Binding-site contacts:
Ligand atom C16 contacts residue ALA75 of chain 1.B at 3.9 Å (hydrophobic).
Ligand atom C9 contacts residue SER73 of chain 1.B at 3.7 Å.
Ligand atom C7 contacts residue LEU21 of chain 1.B at 3.9 Å (hydrophobic).
Ligand atom C1 contacts residue TYR52 of chain 1.B at 3.4 Å (hydrophobic).
Ligand atom O1 contacts residue ARG48 of chain 1.B at 2.5 Å (salt-bridge).
Ligand atom O1 contacts residue GLN74 of chain 1.B at 2.8 Å (h-bond).
Ligand atom C10 contacts residue TYR52 of chain 1.B at 3.6 Å (hydrophobic).
Ligand atom C9 contacts residue GLN74 of chain 1.B at 3.4 Å.
Ligand atom C14 contacts residue VAL27 of chain 1.B at 4.0 Å (hydrophobic).
Ligand atom N1 contacts residue TYR52 of chain 1.B at 4.0 Å.
Ligand atom O3 contacts residue TYR52 of chain 1.B at 2.6 Å (h-bond).
Ligand atom O3 contacts residue LEU30 of chain 1.B at 3.4 Å.
Ligand atom C1 contacts residue ARG48 of chain 1.B at 3.3 Å.
Ligand atom C6 contacts residue PHE43 of chain 1.B at 3.7 Å (hydrophobic).
Ligand atom C3 contacts residue ARG48 of chain 1.B at 3.2 Å.
Ligand atom C2 contacts residue TYR52 of chain 1.B at 3.9 Å (hydrophobic).
Ligand atom C12 contacts residue PRO26 of chain 1.B at 4.0 Å (hydrophobic).
Ligand atom C6 contacts residue ARG48 of chain 1.B at 3.2 Å.
Ligand atom C2 contacts residue ARG48 of chain 1.B at 3.3 Å.
Ligand atom C15 contacts residue ALA331 of chain 1.B at 4.0 Å (hydrophobic).
Ligand atom O2 contacts residue GLN74 of chain 1.B at 3.3 Å (h-bond).
Ligand atom O2 contacts residue ALA75 of chain 1.B at 2.8 Å (h-bond).
Ligand atom C14 contacts residue LEU438 of chain 1.B at 3.9 Å (hydrophobic).
Ligand atom C3 contacts residue LEU21 of chain 1.B at 3.6 Å (hydrophobic).
Ligand atom C5 contacts residue ARG48 of chain 1.B at 3.1 Å.
Ligand atom O2 contacts residue LEU189 of chain 1.B at 3.5 Å.
Ligand atom O1 contacts residue SER73 of chain 1.B at 3.5 Å.
Ligand atom C4 contacts residue ARG48 of chain 1.B at 3.2 Å.
Ligand atom C8 contacts residue TYR52 of chain 1.B at 3.6 Å (hydrophobic).
Ligand atom C20 contacts residue PHE88 of chain 1.B at 3.9 Å (hydrophobic).
Ligand atom C13 contacts residue LEU189 of chain 1.B at 3.7 Å (hydrophobic).
Ligand atom O2 contacts residue SER73 of chain 1.B at 3.5 Å.
Ligand atom C9 contacts residue ARG48 of chain 1.B at 3.6 Å.
Ligand atom C21 contacts residue SYN1 of chain 1.H at 3.6 Å.
Ligand atom C12 contacts residue VAL27 of chain 1.B at 3.9 Å (hydrophobic).
Ligand atom C2 contacts residue LEU21 of chain 1.B at 3.8 Å (hydrophobic).
Ligand atom C13 contacts residue PRO26 of chain 1.B at 3.8 Å (hydrophobic).
Ligand atom C17 contacts residue ALA331 of chain 1.B at 3.8 Å (hydrophobic).
Ligand atom C9 contacts residue ALA75 of chain 1.B at 3.8 Å (hydrophobic).
Ligand atom C7 contacts residue TYR52 of chain 1.B at 3.6 Å (hydrophobic).

Sequence of chain 1.B:
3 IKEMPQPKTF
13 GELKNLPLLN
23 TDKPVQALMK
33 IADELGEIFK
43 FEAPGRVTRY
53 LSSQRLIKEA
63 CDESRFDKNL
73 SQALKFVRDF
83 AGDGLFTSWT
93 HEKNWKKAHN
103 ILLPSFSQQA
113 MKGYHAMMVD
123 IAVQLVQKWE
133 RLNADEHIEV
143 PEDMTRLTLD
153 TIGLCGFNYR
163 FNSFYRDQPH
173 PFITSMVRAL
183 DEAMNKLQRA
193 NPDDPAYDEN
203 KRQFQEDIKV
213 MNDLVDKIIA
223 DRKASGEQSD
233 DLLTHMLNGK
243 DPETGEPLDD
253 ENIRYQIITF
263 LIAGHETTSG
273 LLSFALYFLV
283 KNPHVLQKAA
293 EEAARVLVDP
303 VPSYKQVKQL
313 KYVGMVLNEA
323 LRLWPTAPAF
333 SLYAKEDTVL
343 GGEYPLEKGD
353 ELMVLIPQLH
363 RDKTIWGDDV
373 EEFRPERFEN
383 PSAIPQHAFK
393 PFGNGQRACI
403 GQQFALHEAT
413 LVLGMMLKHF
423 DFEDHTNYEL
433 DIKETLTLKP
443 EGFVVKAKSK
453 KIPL

This small molecule binds to this protein.
Small molecule (SMILES): CCCCCCCN1CCC[C@H]1C(=O)N[C@@H](Cc1ccccc1)C(=O)O